Sequence of chain 4.A:
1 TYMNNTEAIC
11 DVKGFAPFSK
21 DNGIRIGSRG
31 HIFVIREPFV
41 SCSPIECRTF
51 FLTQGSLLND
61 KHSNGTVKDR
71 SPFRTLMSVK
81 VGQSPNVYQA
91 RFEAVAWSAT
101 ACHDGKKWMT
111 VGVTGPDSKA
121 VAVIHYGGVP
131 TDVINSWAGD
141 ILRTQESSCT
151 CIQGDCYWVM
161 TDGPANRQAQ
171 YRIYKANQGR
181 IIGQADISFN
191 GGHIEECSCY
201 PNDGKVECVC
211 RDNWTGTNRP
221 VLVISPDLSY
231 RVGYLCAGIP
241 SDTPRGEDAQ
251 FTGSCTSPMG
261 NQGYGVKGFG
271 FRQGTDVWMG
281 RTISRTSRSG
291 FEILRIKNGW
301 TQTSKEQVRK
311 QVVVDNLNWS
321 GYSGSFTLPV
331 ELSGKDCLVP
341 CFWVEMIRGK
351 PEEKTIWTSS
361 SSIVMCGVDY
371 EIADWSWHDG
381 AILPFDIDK

A protein and the small-molecule ligand that binds it are described below.
Small molecule (SMILES): CCC(CC)O[C@@H]1CC(C(=O)O)=C[C@H](n2cc([C@H](O)CC)nn2)[C@H]1NC(C)=O

Binding-site contacts:
Ligand atom CAL contacts residue GLU195 of chain 4.A at 3.6 Å.
Ligand atom CAL contacts residue ALA165 of chain 4.A at 3.7 Å (hydrophobic).
Ligand atom OAH contacts residue TRP97 of chain 4.A at 2.3 Å (h-bond).
Ligand atom CAT contacts residue ARG211 of chain 4.A at 3.6 Å.
Ligand atom CAA contacts residue ARG36 of chain 4.A at 3.5 Å.
Ligand atom CAC contacts residue ARG211 of chain 4.A at 3.4 Å.
Ligand atom CAK contacts residue GLU37 of chain 4.A at 3.1 Å.
Ligand atom NBB contacts residue GLU37 of chain 4.A at 3.5 Å (salt-bridge).
Ligand atom CAA contacts residue GLU37 of chain 4.A at 3.6 Å.
Ligand atom CAU contacts residue TYR322 of chain 4.A at 3.1 Å (hydrophobic).
Ligand atom CAT contacts residue TYR322 of chain 4.A at 3.0 Å (hydrophobic).
Ligand atom OAE contacts residue ARG70 of chain 4.A at 3.2 Å (salt-bridge).
Ligand atom CAB contacts residue ARG143 of chain 4.A at 3.5 Å.
Ligand atom CAW contacts residue TRP97 of chain 4.A at 3.6 Å (hydrophobic).
Ligand atom CAK contacts residue ARG74 of chain 4.A at 3.4 Å.
Ligand atom CAW contacts residue ASP69 of chain 4.A at 3.5 Å.
Ligand atom NAP contacts residue ASP69 of chain 4.A at 3.5 Å (salt-bridge).
Ligand atom CAM contacts residue GLU196 of chain 4.A at 3.4 Å.
Ligand atom CAM contacts residue GLU195 of chain 4.A at 3.6 Å.
Ligand atom OAG contacts residue TYR264 of chain 4.A at 3.6 Å.
Ligand atom CAT contacts residue TYR264 of chain 4.A at 3.8 Å (hydrophobic).
Ligand atom NAO contacts residue ASP69 of chain 4.A at 3.0 Å (salt-bridge).
Ligand atom CAC contacts residue GLU196 of chain 4.A at 3.8 Å.
Ligand atom CAA contacts residue ARG74 of chain 4.A at 3.3 Å.
Ligand atom CAZ contacts residue GLU196 of chain 4.A at 3.6 Å.
Ligand atom CAW contacts residue GLU37 of chain 4.A at 3.6 Å.
Ligand atom OAF contacts residue ARG288 of chain 4.A at 3.1 Å (salt-bridge).
Ligand atom OAF contacts residue TYR264 of chain 4.A at 3.7 Å.
Ligand atom OAG contacts residue TYR322 of chain 4.A at 3.7 Å.
Ligand atom OAF contacts residue ARG211 of chain 4.A at 2.6 Å (salt-bridge).
Ligand atom CAK contacts residue LEU52 of chain 4.A at 3.8 Å (hydrophobic).
Ligand atom OAF contacts residue TYR322 of chain 4.A at 3.0 Å (h-bond).
Ligand atom OAG contacts residue ARG288 of chain 4.A at 3.3 Å (salt-bridge).
Ligand atom CAI contacts residue TYR322 of chain 4.A at 3.2 Å (hydrophobic).
Ligand atom CAC contacts residue GLU195 of chain 4.A at 3.6 Å.
Ligand atom CAL contacts residue ARG143 of chain 4.A at 3.2 Å.
Ligand atom CAT contacts residue ARG288 of chain 4.A at 3.8 Å.
Ligand atom CAJ contacts residue GLU37 of chain 4.A at 2.9 Å.
Ligand atom CAV contacts residue GLU37 of chain 4.A at 3.2 Å.
Ligand atom OAH contacts residue ASP69 of chain 4.A at 3.8 Å.